A small-molecule ligand and the protein it binds are described below.
Small molecule (SMILES): CC(=O)N[C@@H]1[C@@H](O)[C@H](O)[C@@H](CO)O[C@H]1O

Binding-site contacts:
Ligand atom C2 contacts residue ASN234 of chain 1.B at 2.4 Å.
Ligand atom O7 contacts residue ARG466 of chain 1.A at 4.0 Å.
Ligand atom O7 contacts residue ASN234 of chain 1.B at 3.5 Å (h-bond).
Ligand atom C6 contacts residue THR108 of chain 1.B at 3.2 Å.
Ligand atom N2 contacts residue ASN234 of chain 1.B at 2.9 Å (h-bond).
Ligand atom C5 contacts residue ASN234 of chain 1.B at 3.7 Å.
Ligand atom C1 contacts residue THR236 of chain 1.B at 3.9 Å.
Ligand atom C1 contacts residue THR108 of chain 1.B at 4.1 Å.
Ligand atom C6 contacts residue THR236 of chain 1.B at 3.6 Å.
Ligand atom O5 contacts residue THR108 of chain 1.B at 3.0 Å (h-bond).
Ligand atom C5 contacts residue THR236 of chain 1.B at 3.5 Å.
Ligand atom O5 contacts residue THR236 of chain 1.B at 3.4 Å (h-bond).
Ligand atom C1 contacts residue ASN234 of chain 1.B at 1.4 Å.
Ligand atom C3 contacts residue ASN234 of chain 1.B at 3.8 Å.
Ligand atom C4 contacts residue ASN234 of chain 1.B at 4.2 Å.
Ligand atom C8 contacts residue ASN234 of chain 1.B at 4.5 Å.
Ligand atom C5 contacts residue THR108 of chain 1.B at 3.6 Å.
Ligand atom O5 contacts residue ASN234 of chain 1.B at 2.4 Å (h-bond).
Ligand atom O6 contacts residue THR108 of chain 1.B at 3.0 Å (h-bond).
Ligand atom C8 contacts residue GLU465 of chain 1.A at 3.2 Å.
Ligand atom C7 contacts residue ASN234 of chain 1.B at 3.4 Å.

Sequence of chain 1.B:
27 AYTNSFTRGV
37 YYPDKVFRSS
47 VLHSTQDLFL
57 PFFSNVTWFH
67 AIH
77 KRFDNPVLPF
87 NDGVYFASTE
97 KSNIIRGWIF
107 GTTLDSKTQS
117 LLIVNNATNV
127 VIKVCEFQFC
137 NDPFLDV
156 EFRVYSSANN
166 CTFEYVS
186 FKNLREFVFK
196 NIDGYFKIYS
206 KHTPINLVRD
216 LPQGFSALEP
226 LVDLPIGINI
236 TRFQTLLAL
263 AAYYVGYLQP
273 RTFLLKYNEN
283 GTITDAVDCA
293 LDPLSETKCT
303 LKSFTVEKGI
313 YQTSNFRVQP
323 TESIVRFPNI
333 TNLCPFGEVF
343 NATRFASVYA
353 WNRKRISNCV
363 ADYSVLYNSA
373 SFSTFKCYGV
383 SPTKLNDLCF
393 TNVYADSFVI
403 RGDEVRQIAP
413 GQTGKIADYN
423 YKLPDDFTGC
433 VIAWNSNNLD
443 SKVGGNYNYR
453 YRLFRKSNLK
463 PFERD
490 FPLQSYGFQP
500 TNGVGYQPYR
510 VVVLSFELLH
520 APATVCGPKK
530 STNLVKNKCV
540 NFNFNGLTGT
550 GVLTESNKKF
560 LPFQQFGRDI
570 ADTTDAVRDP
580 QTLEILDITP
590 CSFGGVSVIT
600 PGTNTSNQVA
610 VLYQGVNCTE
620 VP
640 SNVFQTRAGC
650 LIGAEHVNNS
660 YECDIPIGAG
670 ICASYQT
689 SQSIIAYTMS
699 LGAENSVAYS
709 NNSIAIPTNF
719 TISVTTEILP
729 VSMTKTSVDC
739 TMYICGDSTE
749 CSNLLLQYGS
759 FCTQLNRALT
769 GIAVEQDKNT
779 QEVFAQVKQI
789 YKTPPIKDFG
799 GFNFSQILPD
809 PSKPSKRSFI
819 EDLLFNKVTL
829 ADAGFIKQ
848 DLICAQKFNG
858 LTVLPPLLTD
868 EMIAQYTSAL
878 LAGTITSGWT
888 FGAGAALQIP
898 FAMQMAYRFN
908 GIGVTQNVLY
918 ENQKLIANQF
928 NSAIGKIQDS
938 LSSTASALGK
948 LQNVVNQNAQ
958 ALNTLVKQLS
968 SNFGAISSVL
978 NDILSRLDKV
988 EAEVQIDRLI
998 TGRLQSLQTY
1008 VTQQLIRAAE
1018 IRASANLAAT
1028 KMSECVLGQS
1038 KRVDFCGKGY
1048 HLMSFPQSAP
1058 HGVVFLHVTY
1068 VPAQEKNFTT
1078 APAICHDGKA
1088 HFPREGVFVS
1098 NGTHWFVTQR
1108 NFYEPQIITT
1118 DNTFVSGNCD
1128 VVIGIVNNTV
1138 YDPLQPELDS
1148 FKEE

Sequence of chain 1.A:
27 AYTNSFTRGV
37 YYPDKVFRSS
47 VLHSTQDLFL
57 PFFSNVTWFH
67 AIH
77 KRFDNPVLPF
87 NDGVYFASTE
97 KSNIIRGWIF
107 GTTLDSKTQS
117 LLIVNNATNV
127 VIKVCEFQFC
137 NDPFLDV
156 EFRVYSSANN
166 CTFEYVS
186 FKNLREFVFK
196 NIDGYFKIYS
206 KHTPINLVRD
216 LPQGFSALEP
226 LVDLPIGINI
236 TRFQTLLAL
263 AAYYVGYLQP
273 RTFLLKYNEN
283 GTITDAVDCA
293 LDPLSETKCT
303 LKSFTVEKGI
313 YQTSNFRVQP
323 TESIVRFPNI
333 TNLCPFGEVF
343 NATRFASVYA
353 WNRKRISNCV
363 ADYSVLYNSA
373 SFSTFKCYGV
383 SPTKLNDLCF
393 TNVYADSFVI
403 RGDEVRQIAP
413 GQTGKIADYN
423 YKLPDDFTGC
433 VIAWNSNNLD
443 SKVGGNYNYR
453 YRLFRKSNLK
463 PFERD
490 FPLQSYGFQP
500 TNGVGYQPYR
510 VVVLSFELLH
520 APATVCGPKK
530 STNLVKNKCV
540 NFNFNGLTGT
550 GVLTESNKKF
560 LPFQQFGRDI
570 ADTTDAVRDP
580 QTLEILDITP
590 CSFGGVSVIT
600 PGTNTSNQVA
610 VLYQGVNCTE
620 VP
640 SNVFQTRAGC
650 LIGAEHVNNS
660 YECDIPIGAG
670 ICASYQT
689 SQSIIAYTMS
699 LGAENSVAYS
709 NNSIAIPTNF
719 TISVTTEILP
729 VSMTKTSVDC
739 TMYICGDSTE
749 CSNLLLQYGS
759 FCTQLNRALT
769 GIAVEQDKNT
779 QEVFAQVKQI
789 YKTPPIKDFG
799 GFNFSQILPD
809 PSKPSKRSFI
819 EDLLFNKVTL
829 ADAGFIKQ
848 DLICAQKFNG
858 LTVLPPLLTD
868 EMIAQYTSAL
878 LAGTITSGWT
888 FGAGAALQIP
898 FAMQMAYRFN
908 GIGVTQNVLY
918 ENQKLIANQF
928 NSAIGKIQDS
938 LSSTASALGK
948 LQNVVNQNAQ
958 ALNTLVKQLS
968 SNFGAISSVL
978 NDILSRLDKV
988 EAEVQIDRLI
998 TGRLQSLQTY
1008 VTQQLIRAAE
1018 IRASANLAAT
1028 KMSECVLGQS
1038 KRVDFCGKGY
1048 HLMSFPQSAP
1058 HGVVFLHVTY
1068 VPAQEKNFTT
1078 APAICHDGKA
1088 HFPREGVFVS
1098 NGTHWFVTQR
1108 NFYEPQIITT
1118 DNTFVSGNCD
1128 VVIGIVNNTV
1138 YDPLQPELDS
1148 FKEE